A protein and the small-molecule ligand that binds it are described below.
Small molecule (SMILES): CCCCCCCC(=O)O

Binding-site contacts:
Ligand atom C1 contacts residue LYS212 of chain 1.A at 4.2 Å.
Ligand atom O1 contacts residue DAO1 of chain 1.J at 4.3 Å.
Ligand atom C2 contacts residue DAO1 of chain 1.J at 4.4 Å.
Ligand atom C5 contacts residue TYR213 of chain 1.A at 4.2 Å (hydrophobic).
Ligand atom O2 contacts residue LYS212 of chain 1.A at 3.3 Å (salt-bridge).
Ligand atom C3 contacts residue DAO1 of chain 1.J at 4.2 Å.
Ligand atom C3 contacts residue TYR213 of chain 1.A at 3.3 Å (hydrophobic).
Ligand atom C1 contacts residue DAO1 of chain 1.J at 3.7 Å.
Ligand atom O2 contacts residue DAO1 of chain 1.J at 2.9 Å.
Ligand atom C2 contacts residue TYR213 of chain 1.A at 4.3 Å (hydrophobic).
Ligand atom C7 contacts residue DAO1 of chain 1.J at 4.4 Å.
Ligand atom C4 contacts residue DAO1 of chain 1.J at 4.2 Å.
Ligand atom C4 contacts residue TYR213 of chain 1.A at 4.2 Å (hydrophobic).
Ligand atom C5 contacts residue DAO1 of chain 1.J at 4.3 Å.
Ligand atom O1 contacts residue LYS212 of chain 1.A at 4.4 Å.

Sequence of chain 1.A:
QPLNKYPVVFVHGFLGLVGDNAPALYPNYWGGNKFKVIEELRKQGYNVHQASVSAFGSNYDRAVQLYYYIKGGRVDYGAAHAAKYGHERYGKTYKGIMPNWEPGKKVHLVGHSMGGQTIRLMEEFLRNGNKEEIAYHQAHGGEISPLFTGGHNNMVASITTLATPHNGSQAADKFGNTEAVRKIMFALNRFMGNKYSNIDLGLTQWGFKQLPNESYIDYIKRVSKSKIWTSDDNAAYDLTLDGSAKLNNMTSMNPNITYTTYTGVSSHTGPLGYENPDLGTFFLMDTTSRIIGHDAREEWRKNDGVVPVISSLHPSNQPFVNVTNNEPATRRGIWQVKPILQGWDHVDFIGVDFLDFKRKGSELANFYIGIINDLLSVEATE